A protein and the small-molecule ligand that binds it are described below.
Small molecule (SMILES): C[C@@H](O)[C@@H](C)O

Sequence of chain 1.B:
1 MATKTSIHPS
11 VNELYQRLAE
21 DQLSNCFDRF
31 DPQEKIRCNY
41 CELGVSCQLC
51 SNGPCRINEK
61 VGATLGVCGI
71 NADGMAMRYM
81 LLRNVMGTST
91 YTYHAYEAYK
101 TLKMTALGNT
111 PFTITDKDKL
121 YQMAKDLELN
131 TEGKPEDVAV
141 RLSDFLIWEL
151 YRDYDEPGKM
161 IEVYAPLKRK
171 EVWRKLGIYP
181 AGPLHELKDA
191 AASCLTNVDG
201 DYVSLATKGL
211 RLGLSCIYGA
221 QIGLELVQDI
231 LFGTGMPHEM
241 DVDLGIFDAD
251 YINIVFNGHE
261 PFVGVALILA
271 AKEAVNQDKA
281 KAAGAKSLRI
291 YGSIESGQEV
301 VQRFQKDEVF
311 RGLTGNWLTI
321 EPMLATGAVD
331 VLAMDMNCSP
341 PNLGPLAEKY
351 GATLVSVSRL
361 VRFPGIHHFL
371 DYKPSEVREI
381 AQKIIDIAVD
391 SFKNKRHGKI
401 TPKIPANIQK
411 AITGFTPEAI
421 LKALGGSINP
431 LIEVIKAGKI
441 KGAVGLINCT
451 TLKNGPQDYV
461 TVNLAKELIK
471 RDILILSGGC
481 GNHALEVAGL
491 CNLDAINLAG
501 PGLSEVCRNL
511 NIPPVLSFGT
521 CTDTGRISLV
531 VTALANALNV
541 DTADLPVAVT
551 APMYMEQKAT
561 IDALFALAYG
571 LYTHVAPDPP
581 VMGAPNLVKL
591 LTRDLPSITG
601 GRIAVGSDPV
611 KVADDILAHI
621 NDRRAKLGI

Binding-site contacts:
Ligand atom C4 contacts residue ASP578 of chain 1.B at 3.0 Å.
Ligand atom C2 contacts residue GLY606 of chain 1.B at 4.5 Å.
Ligand atom C1 contacts residue VAL605 of chain 1.B at 3.7 Å (hydrophobic).
Ligand atom O6 contacts residue VAL605 of chain 1.B at 4.1 Å.
Ligand atom C4 contacts residue GLY606 of chain 1.B at 3.9 Å.
Ligand atom C3 contacts residue ASP578 of chain 1.B at 3.6 Å.
Ligand atom O6 contacts residue ASP578 of chain 1.B at 3.0 Å (salt-bridge).
Ligand atom O5 contacts residue GLY606 of chain 1.B at 4.1 Å.
Ligand atom C1 contacts residue GLY606 of chain 1.B at 3.9 Å.